This small molecule binds to this protein.
Small molecule (SMILES): COc1ccc(-n2nc(C(F)(F)F)c3c2C(=O)N(c2ccc(C4(CN5CCCC5)CC4)cc2)CC3)cc1

Sequence of chain 1.A:
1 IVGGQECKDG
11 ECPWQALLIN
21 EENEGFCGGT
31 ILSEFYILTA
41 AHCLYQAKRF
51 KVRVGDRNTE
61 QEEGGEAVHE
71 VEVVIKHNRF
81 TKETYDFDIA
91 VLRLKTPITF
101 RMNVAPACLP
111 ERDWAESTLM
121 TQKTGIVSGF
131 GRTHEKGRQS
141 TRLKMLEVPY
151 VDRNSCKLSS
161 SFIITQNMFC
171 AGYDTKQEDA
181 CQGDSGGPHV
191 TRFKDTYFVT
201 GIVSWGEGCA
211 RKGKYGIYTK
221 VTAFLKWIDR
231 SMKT

Binding-site contacts:
Ligand atom C21 contacts residue THR84 of chain 1.A at 3.4 Å.
Ligand atom F1 contacts residue GLU135 of chain 1.A at 3.5 Å.
Ligand atom C15 contacts residue TRP205 of chain 1.A at 3.8 Å (hydrophobic).
Ligand atom C13 contacts residue GLY206 of chain 1.A at 3.4 Å.
Ligand atom C2 contacts residue CYS181 of chain 1.A at 3.8 Å (hydrophobic).
Ligand atom C3 contacts residue CYS181 of chain 1.A at 3.5 Å (hydrophobic).
Ligand atom C18 contacts residue TRP205 of chain 1.A at 3.7 Å (hydrophobic).
Ligand atom C5 contacts residue GLY208 of chain 1.A at 3.1 Å.
Ligand atom C8 contacts residue GLY206 of chain 1.A at 3.0 Å.
Ligand atom C1 contacts residue TRP205 of chain 1.A at 3.7 Å (hydrophobic).
Ligand atom F1 contacts residue ARG132 of chain 1.A at 3.2 Å.
Ligand atom N6 contacts residue GLN182 of chain 1.A at 3.4 Å (h-bond).
Ligand atom F3 contacts residue GLU135 of chain 1.A at 3.4 Å.
Ligand atom N5 contacts residue GLY206 of chain 1.A at 3.1 Å (h-bond).
Ligand atom C15 contacts residue ASP179 of chain 1.A at 3.6 Å.
Ligand atom C22 contacts residue GLY206 of chain 1.A at 3.4 Å.
Ligand atom N6 contacts residue CYS209 of chain 1.A at 3.1 Å (h-bond).
Ligand atom C15 contacts residue ALA180 of chain 1.A at 3.2 Å (hydrophobic).
Ligand atom O1 contacts residue TRP205 of chain 1.A at 3.8 Å.
Ligand atom O1 contacts residue VAL203 of chain 1.A at 3.1 Å.
Ligand atom C4 contacts residue GLN182 of chain 1.A at 3.8 Å.
Ligand atom F2 contacts residue GLN182 of chain 1.A at 3.6 Å.
Ligand atom C15 contacts residue GLY216 of chain 1.A at 3.6 Å.
Ligand atom C5 contacts residue GLY206 of chain 1.A at 3.4 Å.
Ligand atom C5 contacts residue CYS209 of chain 1.A at 3.7 Å (hydrophobic).
Ligand atom O3 contacts residue TRP205 of chain 1.A at 3.2 Å.
Ligand atom C7 contacts residue GLY206 of chain 1.A at 3.6 Å.
Ligand atom O3 contacts residue GLY206 of chain 1.A at 2.9 Å (h-bond).
Ligand atom O1 contacts residue ALA180 of chain 1.A at 3.3 Å.
Ligand atom C20 contacts residue GLY206 of chain 1.A at 3.6 Å.
Ligand atom C9 contacts residue TRP205 of chain 1.A at 3.7 Å (hydrophobic).
Ligand atom C21 contacts residue TYR85 of chain 1.A at 3.7 Å (hydrophobic).
Ligand atom C23 contacts residue GLU83 of chain 1.A at 3.6 Å.
Ligand atom C27 contacts residue GLU83 of chain 1.A at 3.4 Å.
Ligand atom F1 contacts residue GLN182 of chain 1.A at 3.5 Å.
Ligand atom C2 contacts residue SER185 of chain 1.A at 3.7 Å.
Ligand atom C27 contacts residue LYS82 of chain 1.A at 3.6 Å.
Ligand atom C6 contacts residue TRP205 of chain 1.A at 3.5 Å (hydrophobic).
Ligand atom C3 contacts residue GLN182 of chain 1.A at 3.4 Å.
Ligand atom C6 contacts residue GLY206 of chain 1.A at 3.5 Å.